Sequence of chain 2.E:
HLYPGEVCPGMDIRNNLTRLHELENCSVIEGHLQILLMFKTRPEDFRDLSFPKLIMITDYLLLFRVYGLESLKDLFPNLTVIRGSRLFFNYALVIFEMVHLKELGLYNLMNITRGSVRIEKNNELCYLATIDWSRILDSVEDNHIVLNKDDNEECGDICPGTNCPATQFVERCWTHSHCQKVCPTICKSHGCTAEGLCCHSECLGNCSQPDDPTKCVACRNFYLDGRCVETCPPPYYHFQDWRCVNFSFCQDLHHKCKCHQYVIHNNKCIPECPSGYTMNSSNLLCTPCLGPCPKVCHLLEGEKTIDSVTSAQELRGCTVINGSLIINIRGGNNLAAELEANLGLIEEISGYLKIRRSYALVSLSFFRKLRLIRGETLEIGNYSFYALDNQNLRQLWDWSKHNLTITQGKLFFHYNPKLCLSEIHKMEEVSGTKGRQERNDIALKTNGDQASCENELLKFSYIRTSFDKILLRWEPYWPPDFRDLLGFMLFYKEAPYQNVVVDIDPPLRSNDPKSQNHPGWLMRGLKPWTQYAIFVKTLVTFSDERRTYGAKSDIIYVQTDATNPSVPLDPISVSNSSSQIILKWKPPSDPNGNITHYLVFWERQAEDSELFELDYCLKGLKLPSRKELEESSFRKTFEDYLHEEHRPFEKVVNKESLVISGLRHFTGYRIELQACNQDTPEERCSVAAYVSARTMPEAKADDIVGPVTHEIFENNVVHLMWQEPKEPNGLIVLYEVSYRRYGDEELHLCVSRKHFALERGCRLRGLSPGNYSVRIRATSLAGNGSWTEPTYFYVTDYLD

This protein binds this small molecule.
Small molecule (SMILES): CC(=O)N[C@@H]1[C@@H](O)[C@H](O)[C@@H](CO)O[C@H]1O

Binding-site contacts:
Ligand atom C3 contacts residue ASN514 of chain 2.E at 3.8 Å.
Ligand atom O5 contacts residue ASN514 of chain 2.E at 2.3 Å (h-bond).
Ligand atom O7 contacts residue ASN514 of chain 2.E at 3.2 Å (h-bond).
Ligand atom O6 contacts residue TYR512 of chain 2.E at 3.9 Å.
Ligand atom C2 contacts residue ASN514 of chain 2.E at 2.5 Å.
Ligand atom C5 contacts residue ASN514 of chain 2.E at 3.7 Å.
Ligand atom C1 contacts residue TYR512 of chain 2.E at 3.8 Å (hydrophobic).
Ligand atom C7 contacts residue ASN514 of chain 2.E at 3.3 Å.
Ligand atom C1 contacts residue ASN514 of chain 2.E at 1.4 Å.
Ligand atom O5 contacts residue TYR512 of chain 2.E at 4.1 Å.
Ligand atom C8 contacts residue ASN514 of chain 2.E at 3.6 Å.
Ligand atom C5 contacts residue TYR512 of chain 2.E at 4.2 Å (hydrophobic).
Ligand atom C4 contacts residue ASN514 of chain 2.E at 4.2 Å.
Ligand atom N2 contacts residue ASN514 of chain 2.E at 3.0 Å (h-bond).